This small molecule binds to this protein.
Small molecule (SMILES): O=c1[nH]c(=O)n(COCCO)cc1Cc1ccccc1

Binding-site contacts:
Ligand atom NAN contacts residue GLN206 of chain 1.C at 2.8 Å (h-bond).
Ligand atom CAS contacts residue PHE202 of chain 1.C at 3.8 Å (hydrophobic).
Ligand atom CAS contacts residue GLN206 of chain 1.C at 3.6 Å.
Ligand atom NAN contacts residue PHE202 of chain 1.C at 3.6 Å.
Ligand atom NAN contacts residue ILE236 of chain 1.C at 3.6 Å (h-bond).
Ligand atom CAR contacts residue GLN206 of chain 1.C at 3.8 Å.
Ligand atom CE2 contacts residue TYR24 of chain 1.D at 3.4 Å (hydrophobic).
Ligand atom OAA contacts residue GLY132 of chain 1.C at 3.6 Å (h-bond).
Ligand atom CAQ contacts residue SER131 of chain 1.C at 3.5 Å.
Ligand atom CD1 contacts residue LEU262 of chain 1.C at 3.6 Å (hydrophobic).
Ligand atom CAS contacts residue ILE236 of chain 1.C at 3.5 Å (hydrophobic).
Ligand atom OAO contacts residue THR130 of chain 1.C at 3.8 Å.
Ligand atom CD1 contacts residue ARG208 of chain 1.C at 3.1 Å.
Ligand atom CAI contacts residue THR130 of chain 1.C at 3.7 Å.
Ligand atom CE1 contacts residue PHE202 of chain 1.C at 3.8 Å (hydrophobic).
Ligand atom OAA contacts residue GLN206 of chain 1.C at 3.8 Å.
Ligand atom CAR contacts residue PHE202 of chain 1.C at 3.8 Å (hydrophobic).
Ligand atom CZ contacts residue ILE270 of chain 1.C at 3.8 Å (hydrophobic).
Ligand atom OAB contacts residue GLU237 of chain 1.C at 3.3 Å.
Ligand atom CAI contacts residue SER131 of chain 1.C at 3.7 Å.
Ligand atom CE2 contacts residue ILE270 of chain 1.C at 3.8 Å (hydrophobic).
Ligand atom OAB contacts residue GLN206 of chain 1.C at 3.0 Å (h-bond).
Ligand atom CAM contacts residue THR130 of chain 1.C at 3.4 Å.
Ligand atom OAO contacts residue PO41 of chain 1.L at 3.5 Å (h-bond).
Ligand atom CAK contacts residue PHE202 of chain 1.C at 3.8 Å (hydrophobic).
Ligand atom CE1 contacts residue ASP268 of chain 1.C at 3.7 Å.
Ligand atom OAC contacts residue HIS25 of chain 1.D at 3.1 Å (h-bond).
Ligand atom CAJ contacts residue HIS25 of chain 1.D at 3.3 Å.
Ligand atom OAA contacts residue ARG208 of chain 1.C at 2.6 Å (salt-bridge).
Ligand atom OAB contacts residue ILE236 of chain 1.C at 3.6 Å.
Ligand atom CAL contacts residue SER131 of chain 1.C at 3.4 Å.
Ligand atom CAR contacts residue ARG208 of chain 1.C at 3.6 Å.
Ligand atom CE1 contacts residue ARG208 of chain 1.C at 3.4 Å.
Ligand atom OAC contacts residue ARG83 of chain 1.D at 3.6 Å.
Ligand atom CAJ contacts residue MET99 of chain 1.C at 3.3 Å (hydrophobic).
Ligand atom CAR contacts residue GLY132 of chain 1.C at 3.4 Å.
Ligand atom CZ contacts residue PHE202 of chain 1.C at 3.7 Å (hydrophobic).
Ligand atom OAB contacts residue MET238 of chain 1.C at 3.5 Å.
Ligand atom CAM contacts residue PO41 of chain 1.L at 3.6 Å.
Ligand atom CAQ contacts residue GLY132 of chain 1.C at 3.5 Å.

Sequence of chain 1.D:
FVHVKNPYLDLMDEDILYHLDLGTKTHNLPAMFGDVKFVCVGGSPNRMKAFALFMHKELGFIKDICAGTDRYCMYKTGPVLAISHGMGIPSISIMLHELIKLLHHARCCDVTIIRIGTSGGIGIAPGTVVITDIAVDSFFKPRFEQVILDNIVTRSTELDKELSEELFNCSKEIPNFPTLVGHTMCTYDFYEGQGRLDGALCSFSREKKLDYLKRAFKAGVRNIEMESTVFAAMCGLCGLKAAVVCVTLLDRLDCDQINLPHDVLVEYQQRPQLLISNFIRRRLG

Sequence of chain 1.C:
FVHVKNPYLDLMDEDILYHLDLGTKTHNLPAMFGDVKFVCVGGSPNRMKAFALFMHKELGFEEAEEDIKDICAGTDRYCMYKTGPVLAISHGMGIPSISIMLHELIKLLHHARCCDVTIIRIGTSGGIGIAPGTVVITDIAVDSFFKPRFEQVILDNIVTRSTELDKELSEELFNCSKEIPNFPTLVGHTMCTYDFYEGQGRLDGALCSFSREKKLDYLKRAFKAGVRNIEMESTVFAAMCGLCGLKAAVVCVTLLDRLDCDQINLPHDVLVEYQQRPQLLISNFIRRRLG